Binding-site contacts:
Ligand atom C10 contacts residue VAL154 of chain 2.B at 3.9 Å (hydrophobic).
Ligand atom C21 contacts residue SER72 of chain 2.A at 3.7 Å.
Ligand atom O5 contacts residue ILE70 of chain 2.A at 3.5 Å (h-bond).
Ligand atom C7 contacts residue LYS26 of chain 2.A at 4.0 Å.
Ligand atom C2 contacts residue ILE149 of chain 2.B at 3.7 Å (hydrophobic).
Ligand atom C20 contacts residue VAL154 of chain 2.B at 3.3 Å (hydrophobic).
Ligand atom O7 contacts residue TRP150 of chain 2.B at 3.3 Å.
Ligand atom C12 contacts residue GLY151 of chain 2.B at 3.3 Å.
Ligand atom C2 contacts residue ASP148 of chain 2.B at 3.5 Å.
Ligand atom C11 contacts residue GLY151 of chain 2.B at 3.5 Å.
Ligand atom C3 contacts residue ASP148 of chain 2.B at 3.6 Å.
Ligand atom O6 contacts residue GLY71 of chain 2.A at 4.0 Å.
Ligand atom C18 contacts residue ILE70 of chain 2.A at 3.7 Å (hydrophobic).
Ligand atom C19 contacts residue PHE19 of chain 2.B at 3.5 Å (hydrophobic).
Ligand atom C8 contacts residue LYS26 of chain 2.A at 4.0 Å.
Ligand atom C16 contacts residue TYR29 of chain 2.A at 3.9 Å (hydrophobic).
Ligand atom O7 contacts residue VAL154 of chain 2.B at 4.0 Å.
Ligand atom C20 contacts residue ASN155 of chain 2.B at 3.6 Å.
Ligand atom O4 contacts residue LYS26 of chain 2.A at 2.8 Å (salt-bridge).
Ligand atom O2 contacts residue TRP150 of chain 2.B at 3.6 Å.
Ligand atom O7 contacts residue GLY151 of chain 2.B at 2.9 Å (h-bond).
Ligand atom O7 contacts residue ILE149 of chain 2.B at 4.0 Å.
Ligand atom C15 contacts residue TRP150 of chain 2.B at 3.5 Å (hydrophobic).
Ligand atom C16 contacts residue LYS26 of chain 2.A at 3.7 Å.
Ligand atom C17 contacts residue ASN155 of chain 2.B at 2.9 Å.
Ligand atom C2 contacts residue VAL154 of chain 2.B at 3.2 Å (hydrophobic).
Ligand atom C22 contacts residue LYS26 of chain 2.A at 3.4 Å.
Ligand atom O6 contacts residue TRP150 of chain 2.B at 3.2 Å.
Ligand atom C1 contacts residue VAL154 of chain 2.B at 3.2 Å (hydrophobic).
Ligand atom C1 contacts residue ILE149 of chain 2.B at 3.4 Å (hydrophobic).
Ligand atom C17 contacts residue LYS26 of chain 2.A at 3.1 Å.
Ligand atom C2 contacts residue PHE19 of chain 2.B at 3.7 Å (hydrophobic).
Ligand atom C22 contacts residue SER72 of chain 2.A at 3.9 Å.
Ligand atom O5 contacts residue GLY71 of chain 2.A at 3.3 Å.
Ligand atom O2 contacts residue ASP148 of chain 2.B at 3.4 Å (salt-bridge).
Ligand atom O3 contacts residue LYS26 of chain 2.A at 4.0 Å.
Ligand atom C3 contacts residue MET75 of chain 2.B at 3.6 Å (hydrophobic).
Ligand atom C21 contacts residue LYS26 of chain 2.A at 3.6 Å.
Ligand atom O5 contacts residue SER72 of chain 2.A at 3.0 Å (h-bond).
Ligand atom O2 contacts residue ILE149 of chain 2.B at 3.2 Å (h-bond).

Sequence of chain 2.A:
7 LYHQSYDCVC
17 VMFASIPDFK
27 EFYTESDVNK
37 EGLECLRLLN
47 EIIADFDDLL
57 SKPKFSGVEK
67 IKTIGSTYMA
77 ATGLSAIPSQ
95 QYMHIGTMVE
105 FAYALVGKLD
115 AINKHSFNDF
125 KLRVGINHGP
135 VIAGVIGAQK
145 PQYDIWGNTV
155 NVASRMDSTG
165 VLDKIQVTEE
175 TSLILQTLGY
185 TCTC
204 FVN

A protein and the small-molecule ligand that binds it are described below.
Small molecule (SMILES): C=C[C@@]1(C)CC(=O)[C@]2(O)[C@@]3(C)[C@@H](O)CCC(C)(C)[C@@H]3[C@H](O)[C@H](OC(C)=O)[C@@]2(C)O1

Sequence of chain 2.B:
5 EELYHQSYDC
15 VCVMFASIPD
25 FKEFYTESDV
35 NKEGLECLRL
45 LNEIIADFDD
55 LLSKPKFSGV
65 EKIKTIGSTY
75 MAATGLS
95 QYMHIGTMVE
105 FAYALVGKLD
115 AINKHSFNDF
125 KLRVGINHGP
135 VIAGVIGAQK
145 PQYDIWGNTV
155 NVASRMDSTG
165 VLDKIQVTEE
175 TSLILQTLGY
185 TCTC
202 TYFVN